The protein below binds the small molecule below.
Small molecule (SMILES): O=c1[nH]c(=O)c2nn[nH]c2[nH]1

Binding-site contacts:
Ligand atom N8 contacts residue PHE160 of chain 3.A at 3.6 Å.
Ligand atom N8 contacts residue ALA57 of chain 4.A at 3.8 Å.
Ligand atom C2 contacts residue PHE160 of chain 3.A at 3.7 Å (hydrophobic).
Ligand atom N8 contacts residue THR58 of chain 4.A at 3.2 Å (h-bond).
Ligand atom N1 contacts residue GLN229 of chain 3.A at 3.0 Å (h-bond).
Ligand atom N9 contacts residue ARG177 of chain 3.A at 3.9 Å.
Ligand atom C4 contacts residue PHE160 of chain 3.A at 3.4 Å (hydrophobic).
Ligand atom N1 contacts residue PHE160 of chain 3.A at 3.6 Å.
Ligand atom N3 contacts residue ASN255 of chain 3.A at 3.4 Å (h-bond).
Ligand atom O6 contacts residue THR58 of chain 4.A at 3.8 Å.
Ligand atom C4 contacts residue ARG177 of chain 3.A at 3.8 Å.
Ligand atom N9 contacts residue PHE160 of chain 3.A at 3.5 Å.
Ligand atom O6 contacts residue ILE55 of chain 4.A at 3.5 Å.
Ligand atom O2 contacts residue VAL228 of chain 3.A at 2.9 Å (h-bond).
Ligand atom C6 contacts residue PHE160 of chain 3.A at 3.5 Å (hydrophobic).
Ligand atom C5 contacts residue PHE160 of chain 3.A at 3.4 Å (hydrophobic).
Ligand atom C4 contacts residue ASN255 of chain 3.A at 3.9 Å.
Ligand atom O6 contacts residue PHE160 of chain 3.A at 4.0 Å.
Ligand atom C5 contacts residue THR58 of chain 4.A at 3.9 Å.
Ligand atom C2 contacts residue ARG177 of chain 3.A at 3.6 Å.
Ligand atom N9 contacts residue LEU171 of chain 3.A at 4.0 Å.
Ligand atom O6 contacts residue ILE289 of chain 3.A at 4.0 Å.
Ligand atom C2 contacts residue GLN229 of chain 3.A at 3.9 Å.
Ligand atom C6 contacts residue GLN229 of chain 3.A at 3.7 Å.
Ligand atom N7 contacts residue PHE160 of chain 3.A at 3.6 Å.
Ligand atom C2 contacts residue ASN255 of chain 3.A at 3.9 Å.
Ligand atom N7 contacts residue THR58 of chain 4.A at 2.8 Å (h-bond).
Ligand atom N3 contacts residue ARG177 of chain 3.A at 3.0 Å (salt-bridge).
Ligand atom N3 contacts residue PHE160 of chain 3.A at 3.7 Å.
Ligand atom O2 contacts residue SER227 of chain 3.A at 3.6 Å.
Ligand atom N8 contacts residue ASP59 of chain 4.A at 3.8 Å.
Ligand atom O2 contacts residue ARG177 of chain 3.A at 2.8 Å (salt-bridge).
Ligand atom N8 contacts residue LEU171 of chain 3.A at 3.8 Å.
Ligand atom O6 contacts residue TYR9 of chain 4.A at 3.8 Å.
Ligand atom O2 contacts residue PHE160 of chain 3.A at 3.9 Å.
Ligand atom C2 contacts residue VAL228 of chain 3.A at 4.0 Å (hydrophobic).
Ligand atom O2 contacts residue GLN229 of chain 3.A at 3.8 Å.
Ligand atom N7 contacts residue ALA57 of chain 4.A at 3.5 Å.
Ligand atom N9 contacts residue THR58 of chain 4.A at 4.0 Å.
Ligand atom O6 contacts residue GLN229 of chain 3.A at 2.9 Å (h-bond).

Sequence of chain 4.A:
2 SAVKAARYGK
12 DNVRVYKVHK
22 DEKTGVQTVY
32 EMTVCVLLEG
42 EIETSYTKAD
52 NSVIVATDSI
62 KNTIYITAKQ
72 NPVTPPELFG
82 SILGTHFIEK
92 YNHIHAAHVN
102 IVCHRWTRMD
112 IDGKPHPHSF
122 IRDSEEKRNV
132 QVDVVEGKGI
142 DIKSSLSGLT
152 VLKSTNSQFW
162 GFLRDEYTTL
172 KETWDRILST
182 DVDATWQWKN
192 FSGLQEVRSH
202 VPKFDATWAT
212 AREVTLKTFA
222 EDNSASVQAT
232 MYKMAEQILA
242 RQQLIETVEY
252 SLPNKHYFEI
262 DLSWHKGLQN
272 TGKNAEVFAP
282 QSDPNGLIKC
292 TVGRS

Sequence of chain 3.A:
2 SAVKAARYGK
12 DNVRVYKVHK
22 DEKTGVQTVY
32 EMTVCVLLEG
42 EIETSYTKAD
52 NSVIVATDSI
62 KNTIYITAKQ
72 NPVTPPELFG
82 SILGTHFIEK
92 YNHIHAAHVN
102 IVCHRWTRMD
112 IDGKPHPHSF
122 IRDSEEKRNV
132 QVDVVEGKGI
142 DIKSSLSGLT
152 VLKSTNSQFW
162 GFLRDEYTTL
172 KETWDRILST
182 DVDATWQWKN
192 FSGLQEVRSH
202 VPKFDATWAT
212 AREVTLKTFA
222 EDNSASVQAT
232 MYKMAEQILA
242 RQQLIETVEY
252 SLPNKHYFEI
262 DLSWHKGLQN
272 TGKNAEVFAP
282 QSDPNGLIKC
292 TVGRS